This small molecule binds to this protein.
Small molecule (SMILES): OC[C@H]1O[C@H](O)[C@@H](O)[C@@H](O)[C@@H]1O

Binding-site contacts:
Ligand atom O3 contacts residue ALA173 of chain 1.C at 3.7 Å.
Ligand atom C1 contacts residue THR172 of chain 1.C at 1.4 Å.
Ligand atom C2 contacts residue ALA173 of chain 1.C at 3.7 Å (hydrophobic).
Ligand atom O6 contacts residue THR172 of chain 1.C at 4.3 Å.
Ligand atom C1 contacts residue ALA173 of chain 1.C at 3.8 Å (hydrophobic).
Ligand atom C5 contacts residue THR172 of chain 1.C at 3.1 Å.
Ligand atom O5 contacts residue THR172 of chain 1.C at 2.4 Å (h-bond).
Ligand atom C3 contacts residue THR172 of chain 1.C at 3.6 Å.
Ligand atom C2 contacts residue THR172 of chain 1.C at 2.8 Å.
Ligand atom O2 contacts residue THR172 of chain 1.C at 3.8 Å.
Ligand atom C6 contacts residue THR172 of chain 1.C at 4.3 Å.
Ligand atom C4 contacts residue THR172 of chain 1.C at 4.0 Å.
Ligand atom C3 contacts residue ALA173 of chain 1.C at 3.7 Å (hydrophobic).

Sequence of chain 1.C:
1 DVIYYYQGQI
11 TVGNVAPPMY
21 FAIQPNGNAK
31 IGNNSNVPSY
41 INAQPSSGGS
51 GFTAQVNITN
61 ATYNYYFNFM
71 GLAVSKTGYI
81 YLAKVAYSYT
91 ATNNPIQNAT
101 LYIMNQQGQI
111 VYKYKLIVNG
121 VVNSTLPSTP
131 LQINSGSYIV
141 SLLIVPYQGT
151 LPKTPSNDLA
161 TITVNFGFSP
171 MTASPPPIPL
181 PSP